This protein binds this small molecule.
Small molecule (SMILES): Cc1cc(CCCCCCCOc2ccc(C3=NCCO3)cc2)on1

Sequence of chain 23.A:
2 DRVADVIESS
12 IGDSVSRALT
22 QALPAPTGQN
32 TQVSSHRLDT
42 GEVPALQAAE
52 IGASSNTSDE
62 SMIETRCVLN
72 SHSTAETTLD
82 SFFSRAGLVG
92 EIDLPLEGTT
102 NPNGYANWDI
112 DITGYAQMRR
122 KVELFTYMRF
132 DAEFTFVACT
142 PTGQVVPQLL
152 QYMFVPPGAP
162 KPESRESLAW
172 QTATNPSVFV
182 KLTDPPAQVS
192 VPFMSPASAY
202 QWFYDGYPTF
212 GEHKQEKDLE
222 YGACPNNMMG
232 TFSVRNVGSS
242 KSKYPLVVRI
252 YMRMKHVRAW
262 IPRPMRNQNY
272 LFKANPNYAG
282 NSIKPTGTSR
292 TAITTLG

Sequence of chain 23.C:
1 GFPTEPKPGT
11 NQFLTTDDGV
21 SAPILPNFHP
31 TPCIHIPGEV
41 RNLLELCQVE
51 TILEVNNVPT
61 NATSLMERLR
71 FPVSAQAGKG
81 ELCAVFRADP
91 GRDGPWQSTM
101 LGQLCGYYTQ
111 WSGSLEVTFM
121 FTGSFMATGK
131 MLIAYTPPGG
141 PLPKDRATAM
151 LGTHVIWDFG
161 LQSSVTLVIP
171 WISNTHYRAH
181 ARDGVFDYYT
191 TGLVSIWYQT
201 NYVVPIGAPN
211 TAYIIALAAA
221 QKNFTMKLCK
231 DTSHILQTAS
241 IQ

Binding-site contacts:
Ligand atom C3C contacts residue PHE135 of chain 23.A at 3.8 Å (hydrophobic).
Ligand atom C31 contacts residue ILE24 of chain 23.C at 3.6 Å (hydrophobic).
Ligand atom O1B contacts residue MET230 of chain 23.A at 4.0 Å.
Ligand atom C3 contacts residue PHE155 of chain 23.A at 4.0 Å (hydrophobic).
Ligand atom C5A contacts residue ASN228 of chain 23.A at 4.0 Å.
Ligand atom C4B contacts residue ASN228 of chain 23.A at 4.0 Å.
Ligand atom O1 contacts residue PHE155 of chain 23.A at 3.5 Å.
Ligand atom C5C contacts residue ILE111 of chain 23.A at 3.7 Å (hydrophobic).
Ligand atom C2A contacts residue TRP203 of chain 23.A at 3.6 Å (hydrophobic).
Ligand atom C4A contacts residue THR114 of chain 23.A at 3.6 Å.
Ligand atom C7C contacts residue MET230 of chain 23.A at 4.0 Å (hydrophobic).
Ligand atom O1A contacts residue ASN228 of chain 23.A at 3.7 Å.
Ligand atom C31 contacts residue PRO177 of chain 23.A at 3.9 Å (hydrophobic).
Ligand atom N3A contacts residue ASP112 of chain 23.A at 2.8 Å (salt-bridge).
Ligand atom C5 contacts residue PHE233 of chain 23.A at 3.9 Å (hydrophobic).
Ligand atom O1 contacts residue PHE233 of chain 23.A at 3.1 Å.
Ligand atom C4 contacts residue VAL190 of chain 23.A at 3.8 Å (hydrophobic).
Ligand atom C4A contacts residue ASP112 of chain 23.A at 3.0 Å.
Ligand atom N2 contacts residue PHE155 of chain 23.A at 3.6 Å.
Ligand atom O1B contacts residue TYR201 of chain 23.A at 3.4 Å.
Ligand atom C5B contacts residue ILE113 of chain 23.A at 3.5 Å (hydrophobic).
Ligand atom C2B contacts residue TRP203 of chain 23.A at 4.1 Å (hydrophobic).
Ligand atom O1A contacts residue TRP203 of chain 23.A at 3.3 Å.
Ligand atom C5 contacts residue PHE155 of chain 23.A at 3.9 Å (hydrophobic).
Ligand atom C3B contacts residue ASN228 of chain 23.A at 4.0 Å.
Ligand atom C5B contacts residue ILE111 of chain 23.A at 4.0 Å (hydrophobic).
Ligand atom C4C contacts residue VAL192 of chain 23.A at 3.5 Å (hydrophobic).
Ligand atom N3A contacts residue ILE113 of chain 23.A at 3.7 Å.
Ligand atom C31 contacts residue VAL179 of chain 23.A at 3.5 Å (hydrophobic).
Ligand atom C3B contacts residue TRP203 of chain 23.A at 3.2 Å (hydrophobic).
Ligand atom C4B contacts residue TRP203 of chain 23.A at 3.6 Å (hydrophobic).
Ligand atom C5B contacts residue ASP112 of chain 23.A at 3.9 Å.
Ligand atom N2 contacts residue PHE233 of chain 23.A at 3.8 Å.
Ligand atom C5C contacts residue PHE135 of chain 23.A at 3.5 Å (hydrophobic).
Ligand atom C6B contacts residue ILE113 of chain 23.A at 4.0 Å (hydrophobic).
Ligand atom C4 contacts residue ILE24 of chain 23.C at 4.0 Å (hydrophobic).
Ligand atom C2C contacts residue VAL192 of chain 23.A at 3.7 Å (hydrophobic).
Ligand atom C2B contacts residue TYR201 of chain 23.A at 3.4 Å (hydrophobic).
Ligand atom C6C contacts residue TYR201 of chain 23.A at 4.0 Å (hydrophobic).
Ligand atom C4C contacts residue PHE135 of chain 23.A at 3.7 Å (hydrophobic).

Sequence of chain 24.C:
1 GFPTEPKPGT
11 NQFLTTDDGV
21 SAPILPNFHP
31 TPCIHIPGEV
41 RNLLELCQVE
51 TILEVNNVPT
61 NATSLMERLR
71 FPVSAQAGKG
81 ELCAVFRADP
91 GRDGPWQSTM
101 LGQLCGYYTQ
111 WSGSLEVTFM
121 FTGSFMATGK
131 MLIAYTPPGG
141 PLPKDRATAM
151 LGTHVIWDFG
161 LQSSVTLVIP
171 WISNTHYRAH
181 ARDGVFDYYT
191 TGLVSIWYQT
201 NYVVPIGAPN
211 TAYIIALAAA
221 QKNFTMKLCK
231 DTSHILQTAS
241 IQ